Binding-site contacts:
Ligand atom N contacts residue ILE71 of chain 1.QA at 3.8 Å.
Ligand atom O1 contacts residue SER70 of chain 1.QA at 3.7 Å.
Ligand atom CD2 contacts residue GLN124 of chain 1.QA at 3.4 Å.
Ligand atom C contacts residue LEU126 of chain 1.QA at 3.9 Å (hydrophobic).
Ligand atom O contacts residue PRO125 of chain 1.QA at 3.1 Å.
Ligand atom O1 contacts residue ILE71 of chain 1.QA at 2.7 Å (h-bond).
Ligand atom CA contacts residue ILE71 of chain 1.QA at 4.0 Å (hydrophobic).
Ligand atom CD2 contacts residue HIS123 of chain 1.QA at 3.2 Å.
Ligand atom C contacts residue MET99 of chain 1.QA at 4.0 Å (hydrophobic).
Ligand atom C2 contacts residue LEU126 of chain 1.QA at 3.5 Å (hydrophobic).
Ligand atom OXT contacts residue MET99 of chain 1.QA at 3.0 Å (h-bond).
Ligand atom C3 contacts residue PHE143 of chain 1.QA at 3.9 Å (hydrophobic).
Ligand atom O contacts residue HIS123 of chain 1.QA at 3.2 Å (h-bond).
Ligand atom N contacts residue GLY69 of chain 1.QA at 2.9 Å (h-bond).
Ligand atom O contacts residue LEU126 of chain 1.QA at 3.0 Å (h-bond).
Ligand atom O contacts residue ILE71 of chain 1.QA at 3.9 Å.
Ligand atom C3 contacts residue PHE147 of chain 1.CA at 4.0 Å (hydrophobic).
Ligand atom C5 contacts residue ARG119 of chain 1.CB at 3.8 Å.
Ligand atom CA contacts residue LEU126 of chain 1.QA at 3.7 Å (hydrophobic).
Ligand atom OXT contacts residue SER98 of chain 1.QA at 2.5 Å.
Ligand atom C contacts residue GLY69 of chain 1.QA at 3.7 Å.
Ligand atom C contacts residue HIS123 of chain 1.QA at 3.8 Å.
Ligand atom CB contacts residue SER98 of chain 1.QA at 3.9 Å.
Ligand atom CG contacts residue GLY69 of chain 1.QA at 4.1 Å.
Ligand atom N contacts residue LEU126 of chain 1.QA at 3.1 Å (h-bond).
Ligand atom CB contacts residue LEU126 of chain 1.QA at 3.5 Å (hydrophobic).
Ligand atom CD2 contacts residue GLY69 of chain 1.QA at 3.6 Å.
Ligand atom CA contacts residue SER98 of chain 1.QA at 4.0 Å.
Ligand atom C contacts residue ILE71 of chain 1.QA at 3.7 Å (hydrophobic).
Ligand atom C5 contacts residue ILE146 of chain 1.QA at 3.8 Å (hydrophobic).
Ligand atom CB contacts residue MET99 of chain 1.QA at 3.5 Å (hydrophobic).
Ligand atom C contacts residue ILE71 of chain 1.QA at 3.8 Å (hydrophobic).
Ligand atom C4 contacts residue PHE143 of chain 1.QA at 3.8 Å (hydrophobic).
Ligand atom CA contacts residue GLY69 of chain 1.QA at 3.4 Å.
Ligand atom CB contacts residue GLY69 of chain 1.QA at 4.0 Å.
Ligand atom OXT contacts residue GLY69 of chain 1.QA at 3.1 Å (h-bond).
Ligand atom O contacts residue SER98 of chain 1.QA at 3.3 Å.
Ligand atom C contacts residue SER98 of chain 1.QA at 3.0 Å.
Ligand atom OXT contacts residue GLY68 of chain 1.QA at 3.4 Å.
Ligand atom CD2 contacts residue PRO125 of chain 1.QA at 3.3 Å (hydrophobic).

Sequence of chain 1.QA:
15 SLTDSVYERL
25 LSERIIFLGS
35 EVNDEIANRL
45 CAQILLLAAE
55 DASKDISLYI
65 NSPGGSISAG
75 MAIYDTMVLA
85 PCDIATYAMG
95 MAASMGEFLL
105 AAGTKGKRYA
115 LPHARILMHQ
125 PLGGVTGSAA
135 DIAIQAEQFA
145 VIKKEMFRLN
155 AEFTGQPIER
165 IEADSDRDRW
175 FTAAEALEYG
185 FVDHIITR

Sequence of chain 1.CA:
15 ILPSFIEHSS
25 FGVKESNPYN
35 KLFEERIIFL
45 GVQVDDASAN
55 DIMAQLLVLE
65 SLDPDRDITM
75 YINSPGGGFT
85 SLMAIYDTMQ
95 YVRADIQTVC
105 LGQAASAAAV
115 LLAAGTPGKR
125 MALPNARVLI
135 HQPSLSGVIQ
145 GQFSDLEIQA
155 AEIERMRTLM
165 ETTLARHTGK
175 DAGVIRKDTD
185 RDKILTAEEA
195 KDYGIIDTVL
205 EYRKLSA

This small molecule binds to this protein.
Small molecule (SMILES): CC(C)C[C@H](NC(=O)[C@H](CC(C)C)NC(=O)c1ccccc1)C(=O)O

Sequence of chain 1.CB:
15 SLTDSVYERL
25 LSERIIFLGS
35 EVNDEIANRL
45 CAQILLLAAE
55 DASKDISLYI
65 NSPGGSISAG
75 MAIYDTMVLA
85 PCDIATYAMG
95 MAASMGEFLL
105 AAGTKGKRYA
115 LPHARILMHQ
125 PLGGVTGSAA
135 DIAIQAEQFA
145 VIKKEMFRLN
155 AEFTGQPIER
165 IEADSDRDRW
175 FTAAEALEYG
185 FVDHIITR